Binding-site contacts:
Ligand atom O3 contacts residue GLY17 of chain 1.A at 3.2 Å (h-bond).
Ligand atom C5 contacts residue SER130 of chain 1.A at 3.9 Å.
Ligand atom O4 contacts residue GLY16 of chain 1.A at 3.7 Å.
Ligand atom C4 contacts residue THR1 of chain 1.B at 3.7 Å.
Ligand atom C4 contacts residue GLY17 of chain 1.A at 3.6 Å.
Ligand atom O6 contacts residue GLY129 of chain 1.A at 3.3 Å (h-bond).
Ligand atom O2 contacts residue GLY129 of chain 1.A at 3.7 Å.
Ligand atom O5 contacts residue LEU131 of chain 1.A at 4.4 Å.
Ligand atom O6 contacts residue SER130 of chain 1.A at 3.0 Å (h-bond).
Ligand atom C5 contacts residue TYR86 of chain 1.A at 4.2 Å (hydrophobic).
Ligand atom C1 contacts residue SER130 of chain 1.A at 3.6 Å.
Ligand atom O2 contacts residue SER130 of chain 1.A at 4.2 Å.
Ligand atom C6 contacts residue TYR86 of chain 1.A at 3.5 Å (hydrophobic).
Ligand atom C3 contacts residue THR1 of chain 1.B at 3.1 Å.
Ligand atom C6 contacts residue SER130 of chain 1.A at 4.0 Å.
Ligand atom O3 contacts residue GLY16 of chain 1.A at 4.4 Å.
Ligand atom C2 contacts residue THR1 of chain 1.B at 2.4 Å.
Ligand atom C6 contacts residue THR1 of chain 1.B at 4.4 Å.
Ligand atom C6 contacts residue ASP133 of chain 1.A at 3.4 Å.
Ligand atom O6 contacts residue SER128 of chain 1.A at 4.3 Å.
Ligand atom O3 contacts residue THR1 of chain 1.B at 4.4 Å.
Ligand atom C5 contacts residue ASP133 of chain 1.A at 4.0 Å.
Ligand atom O4 contacts residue GLY17 of chain 1.A at 3.2 Å (h-bond).
Ligand atom O6 contacts residue LEU131 of chain 1.A at 2.8 Å (h-bond).
Ligand atom C4 contacts residue GLY16 of chain 1.A at 4.5 Å.
Ligand atom O5 contacts residue GLY129 of chain 1.A at 4.2 Å.
Ligand atom C5 contacts residue THR1 of chain 1.B at 3.0 Å.
Ligand atom C3 contacts residue GLY17 of chain 1.A at 4.0 Å.
Ligand atom C1 contacts residue THR1 of chain 1.B at 1.4 Å.
Ligand atom O4 contacts residue ASP133 of chain 1.A at 2.7 Å (salt-bridge).
Ligand atom O6 contacts residue ASP133 of chain 1.A at 2.8 Å (salt-bridge).
Ligand atom O5 contacts residue SER130 of chain 1.A at 2.9 Å (h-bond).
Ligand atom O5 contacts residue THR1 of chain 1.B at 2.4 Å (h-bond).
Ligand atom O4 contacts residue TYR86 of chain 1.A at 3.9 Å.
Ligand atom O2 contacts residue THR1 of chain 1.B at 3.6 Å.
Ligand atom C6 contacts residue LEU131 of chain 1.A at 3.8 Å (hydrophobic).
Ligand atom O2 contacts residue GLY17 of chain 1.A at 4.4 Å.
Ligand atom C4 contacts residue ASP133 of chain 1.A at 3.5 Å.

The small molecule below binds the protein below.
Small molecule (SMILES): OC[C@H]1O[C@H](O)[C@@H](O)[C@@H](O)[C@@H]1O

Sequence of chain 1.A:
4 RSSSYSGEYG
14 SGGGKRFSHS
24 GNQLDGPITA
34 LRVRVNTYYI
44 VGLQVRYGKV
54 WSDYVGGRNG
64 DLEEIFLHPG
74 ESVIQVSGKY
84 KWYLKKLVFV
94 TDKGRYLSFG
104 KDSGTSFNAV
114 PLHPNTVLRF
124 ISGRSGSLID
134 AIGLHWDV